Binding-site contacts:
Ligand atom O4' contacts residue ARG58 of chain 1.D at 3.1 Å (salt-bridge).
Ligand atom O1G contacts residue LYS206 of chain 1.D at 3.0 Å (salt-bridge).
Ligand atom O1B contacts residue MG1 of chain 1.GA at 2.0 Å.
Ligand atom O3G contacts residue ARG260 of chain 1.D at 2.9 Å (salt-bridge).
Ligand atom O3' contacts residue LEU44 of chain 1.D at 3.6 Å.
Ligand atom O2G contacts residue LYS206 of chain 1.D at 3.3 Å.
Ligand atom O1A contacts residue ARG58 of chain 1.D at 3.0 Å (salt-bridge).
Ligand atom O2G contacts residue ARG260 of chain 1.D at 2.8 Å (salt-bridge).
Ligand atom O2A contacts residue ARG58 of chain 1.D at 3.6 Å (salt-bridge).
Ligand atom O1B contacts residue ASP205 of chain 1.D at 3.5 Å (salt-bridge).
Ligand atom O3B contacts residue MG1 of chain 1.GA at 3.6 Å.
Ligand atom O1A contacts residue ASP205 of chain 1.D at 3.2 Å (salt-bridge).
Ligand atom O2G contacts residue TYR209 of chain 1.D at 2.4 Å (h-bond).
Ligand atom O3' contacts residue GLN43 of chain 1.D at 3.0 Å (h-bond).
Ligand atom O2A contacts residue HIS127 of chain 1.D at 2.8 Å (h-bond).
Ligand atom N6 contacts residue GLN269 of chain 1.D at 3.5 Å (h-bond).
Ligand atom N6 contacts residue TYR268 of chain 1.D at 3.4 Å (h-bond).
Ligand atom C3' contacts residue ASP213 of chain 1.D at 3.4 Å.
Ligand atom O1A contacts residue FE1 of chain 1.EA at 2.2 Å.
Ligand atom N3A contacts residue ASP205 of chain 1.D at 2.9 Å (salt-bridge).
Ligand atom O1A contacts residue HIS61 of chain 1.D at 3.3 Å (h-bond).
Ligand atom C4' contacts residue ARG58 of chain 1.D at 3.5 Å.
Ligand atom O2A contacts residue ASP101 of chain 1.D at 3.2 Å (salt-bridge).
Ligand atom PA contacts residue ARG58 of chain 1.D at 3.6 Å.
Ligand atom PA contacts residue FE1 of chain 1.EA at 3.3 Å.
Ligand atom N1 contacts residue TYR268 of chain 1.D at 3.0 Å (h-bond).
Ligand atom O2A contacts residue MG1 of chain 1.FA at 2.1 Å.
Ligand atom O1G contacts residue MG1 of chain 1.GA at 1.9 Å.
Ligand atom C3' contacts residue TYR209 of chain 1.D at 3.5 Å (hydrophobic).
Ligand atom PG contacts residue MG1 of chain 1.GA at 3.3 Å.
Ligand atom O1A contacts residue ASP101 of chain 1.D at 3.1 Å (salt-bridge).
Ligand atom C6 contacts residue TYR268 of chain 1.D at 3.4 Å (hydrophobic).
Ligand atom O3' contacts residue TYR209 of chain 1.D at 3.6 Å.
Ligand atom O3' contacts residue ASP213 of chain 1.D at 2.6 Å (salt-bridge).
Ligand atom PA contacts residue MG1 of chain 1.FA at 3.1 Å.
Ligand atom O2A contacts residue HIS104 of chain 1.D at 2.8 Å (h-bond).
Ligand atom N7 contacts residue ALA109 of chain 1.D at 3.5 Å.
Ligand atom C2 contacts residue LEU44 of chain 1.D at 3.4 Å (hydrophobic).
Ligand atom C5 contacts residue ALA109 of chain 1.D at 3.6 Å (hydrophobic).
Ligand atom PB contacts residue MG1 of chain 1.GA at 3.3 Å.

A small-molecule ligand and the protein it binds are described below.
Small molecule (SMILES): Nc1ncnc2c1ncn2[C@H]1C[C@H](O)[C@@H](CO[P](=O)(O)N[P](=O)(O)OP(=O)(O)O)O1

Sequence of chain 1.D:
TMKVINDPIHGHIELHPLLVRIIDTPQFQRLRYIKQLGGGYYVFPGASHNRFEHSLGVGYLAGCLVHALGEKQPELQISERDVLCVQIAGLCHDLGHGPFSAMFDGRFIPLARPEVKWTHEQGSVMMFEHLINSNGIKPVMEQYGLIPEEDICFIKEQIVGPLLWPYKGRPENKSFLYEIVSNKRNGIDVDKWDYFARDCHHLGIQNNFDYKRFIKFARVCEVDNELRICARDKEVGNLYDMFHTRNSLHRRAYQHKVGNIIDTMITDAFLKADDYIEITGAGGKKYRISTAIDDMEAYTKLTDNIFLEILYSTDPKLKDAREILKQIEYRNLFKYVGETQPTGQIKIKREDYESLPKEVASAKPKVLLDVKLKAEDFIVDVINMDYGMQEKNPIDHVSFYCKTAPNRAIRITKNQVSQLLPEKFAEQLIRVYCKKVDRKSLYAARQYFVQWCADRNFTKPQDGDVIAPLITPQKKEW